Sequence of chain 1.A:
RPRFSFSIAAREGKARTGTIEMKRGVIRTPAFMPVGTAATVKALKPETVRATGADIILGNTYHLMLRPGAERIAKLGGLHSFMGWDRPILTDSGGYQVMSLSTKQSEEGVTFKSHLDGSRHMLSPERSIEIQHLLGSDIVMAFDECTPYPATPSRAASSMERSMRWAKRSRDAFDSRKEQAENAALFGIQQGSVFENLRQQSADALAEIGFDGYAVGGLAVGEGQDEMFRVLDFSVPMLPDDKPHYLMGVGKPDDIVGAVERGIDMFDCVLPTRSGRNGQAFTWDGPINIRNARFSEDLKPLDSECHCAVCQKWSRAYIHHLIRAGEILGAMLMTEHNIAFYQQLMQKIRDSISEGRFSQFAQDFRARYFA

This small molecule binds to this protein.
Small molecule (SMILES): [H]/N=C(\N)NOCC[C@H](N)C(=O)O

Binding-site contacts:
Ligand atom NH1 contacts residue MET251 of chain 1.A at 3.5 Å.
Ligand atom N contacts residue ALA223 of chain 1.A at 4.2 Å.
Ligand atom N contacts residue MET251 of chain 1.A at 2.8 Å (h-bond).
Ligand atom NH2 contacts residue TYR97 of chain 1.A at 4.2 Å.
Ligand atom NH2 contacts residue SER94 of chain 1.A at 3.7 Å.
Ligand atom NE contacts residue MET251 of chain 1.A at 3.8 Å.
Ligand atom OXT contacts residue MET251 of chain 1.A at 4.1 Å.
Ligand atom N contacts residue GLY252 of chain 1.A at 4.2 Å.
Ligand atom CA contacts residue MET251 of chain 1.A at 3.7 Å (hydrophobic).
Ligand atom O contacts residue VAL219 of chain 1.A at 3.8 Å.
Ligand atom OD contacts residue ASP93 of chain 1.A at 3.7 Å.
Ligand atom NH1 contacts residue CYS149 of chain 1.A at 3.6 Å.
Ligand atom CB contacts residue GLY252 of chain 1.A at 4.2 Å.
Ligand atom O contacts residue GLY220 of chain 1.A at 3.4 Å.
Ligand atom O contacts residue GLY221 of chain 1.A at 3.1 Å (h-bond).
Ligand atom OXT contacts residue GLY221 of chain 1.A at 3.0 Å (h-bond).
Ligand atom NH2 contacts residue ASP147 of chain 1.A at 2.9 Å (salt-bridge).
Ligand atom OXT contacts residue GLY220 of chain 1.A at 4.0 Å.
Ligand atom CA contacts residue LEU222 of chain 1.A at 3.6 Å (hydrophobic).
Ligand atom CG contacts residue ASP93 of chain 1.A at 4.2 Å.
Ligand atom CZ contacts residue ASP93 of chain 1.A at 3.6 Å.
Ligand atom CZ contacts residue TYR97 of chain 1.A at 3.8 Å (hydrophobic).
Ligand atom NH2 contacts residue ILE192 of chain 1.A at 3.8 Å.
Ligand atom NH1 contacts residue ASP147 of chain 1.A at 3.0 Å (salt-bridge).
Ligand atom O contacts residue LEU222 of chain 1.A at 3.8 Å.
Ligand atom CB contacts residue MET251 of chain 1.A at 3.6 Å (hydrophobic).
Ligand atom NH2 contacts residue ASP93 of chain 1.A at 2.9 Å (salt-bridge).
Ligand atom C contacts residue GLY221 of chain 1.A at 3.3 Å.
Ligand atom NE contacts residue ASP93 of chain 1.A at 2.7 Å (salt-bridge).
Ligand atom NE contacts residue TYR97 of chain 1.A at 3.7 Å.
Ligand atom CZ contacts residue MET251 of chain 1.A at 3.6 Å (hydrophobic).
Ligand atom N contacts residue LEU222 of chain 1.A at 2.7 Å (h-bond).
Ligand atom CG contacts residue TYR97 of chain 1.A at 3.6 Å (hydrophobic).
Ligand atom NH1 contacts residue TYR97 of chain 1.A at 4.2 Å.
Ligand atom O contacts residue MET251 of chain 1.A at 3.5 Å (h-bond).
Ligand atom C contacts residue LEU222 of chain 1.A at 4.0 Å (hydrophobic).
Ligand atom C contacts residue GLY220 of chain 1.A at 4.1 Å.
Ligand atom C contacts residue MET251 of chain 1.A at 4.1 Å (hydrophobic).
Ligand atom OD contacts residue MET251 of chain 1.A at 3.4 Å.
Ligand atom CZ contacts residue ASP147 of chain 1.A at 3.7 Å.